Binding-site contacts:
Ligand atom O1A contacts residue LYS320 of chain 2.A at 2.8 Å (salt-bridge).
Ligand atom O1A contacts residue GLY356 of chain 2.A at 3.9 Å.
Ligand atom C6' contacts residue LYS359 of chain 2.A at 3.5 Å.
Ligand atom C3' contacts residue ASP293 of chain 2.A at 3.7 Å.
Ligand atom O4D contacts residue LYS359 of chain 2.A at 3.5 Å.
Ligand atom O5D contacts residue LYS359 of chain 2.A at 3.8 Å.
Ligand atom N3 contacts residue LYS359 of chain 2.A at 3.9 Å.
Ligand atom O5' contacts residue LYS359 of chain 2.A at 3.1 Å (salt-bridge).
Ligand atom C6 contacts residue GLN355 of chain 2.A at 3.1 Å.
Ligand atom O3B contacts residue ASP293 of chain 2.A at 3.4 Å (salt-bridge).
Ligand atom O2 contacts residue LYS359 of chain 2.A at 3.4 Å.
Ligand atom O2B contacts residue ASP293 of chain 2.A at 3.8 Å.
Ligand atom C5 contacts residue GLN355 of chain 2.A at 3.8 Å.
Ligand atom O'P contacts residue LYS359 of chain 2.A at 2.6 Å (salt-bridge).
Ligand atom C2 contacts residue LYS359 of chain 2.A at 3.6 Å.
Ligand atom C2D contacts residue PHE381 of chain 2.A at 3.8 Å (hydrophobic).
Ligand atom C5 contacts residue PHE381 of chain 2.A at 3.5 Å (hydrophobic).
Ligand atom C6 contacts residue PHE381 of chain 2.A at 3.7 Å (hydrophobic).
Ligand atom O4 contacts residue PHE381 of chain 2.A at 3.5 Å.
Ligand atom C3D contacts residue GLN355 of chain 2.A at 3.3 Å.
Ligand atom C5' contacts residue LYS359 of chain 2.A at 3.9 Å.
Ligand atom N3 contacts residue PHE381 of chain 2.A at 3.7 Å.
Ligand atom O5D contacts residue GLY356 of chain 2.A at 3.1 Å.
Ligand atom O2D contacts residue PHE381 of chain 2.A at 3.6 Å.
Ligand atom N1 contacts residue PHE381 of chain 2.A at 3.9 Å.
Ligand atom C4 contacts residue PHE381 of chain 2.A at 3.5 Å (hydrophobic).
Ligand atom O3B contacts residue LYS292 of chain 2.A at 2.9 Å (salt-bridge).
Ligand atom C2 contacts residue PHE381 of chain 2.A at 3.9 Å (hydrophobic).
Ligand atom O2A contacts residue GLY356 of chain 2.A at 3.9 Å.
Ligand atom O3' contacts residue LYS295 of chain 2.A at 3.6 Å (salt-bridge).
Ligand atom C2D contacts residue GLN355 of chain 2.A at 3.3 Å.
Ligand atom O2' contacts residue ASP293 of chain 2.A at 3.1 Å (salt-bridge).
Ligand atom O4 contacts residue LYS362 of chain 2.A at 3.2 Å (salt-bridge).
Ligand atom C2' contacts residue ASP293 of chain 2.A at 3.8 Å.
Ligand atom PA contacts residue GLY356 of chain 2.A at 3.9 Å.
Ligand atom C5D contacts residue GLY356 of chain 2.A at 3.8 Å.
Ligand atom O2A contacts residue ARG360 of chain 2.A at 3.0 Å (salt-bridge).
Ligand atom O1B contacts residue LYS292 of chain 2.A at 3.2 Å (salt-bridge).
Ligand atom PB contacts residue LYS292 of chain 2.A at 3.6 Å.
Ligand atom O4 contacts residue MET358 of chain 2.A at 3.2 Å.

This small molecule binds to this protein.
Small molecule (SMILES): O=C(O)[C@H]1O[C@H](O[P](=O)(O)O[P](=O)(O)OC[C@H]2O[C@@H](n3ccc(=O)[nH]c3=O)[C@H](O)[C@@H]2O)[C@H](O)[C@@H](O)[C@@H]1O

Sequence of chain 2.A:
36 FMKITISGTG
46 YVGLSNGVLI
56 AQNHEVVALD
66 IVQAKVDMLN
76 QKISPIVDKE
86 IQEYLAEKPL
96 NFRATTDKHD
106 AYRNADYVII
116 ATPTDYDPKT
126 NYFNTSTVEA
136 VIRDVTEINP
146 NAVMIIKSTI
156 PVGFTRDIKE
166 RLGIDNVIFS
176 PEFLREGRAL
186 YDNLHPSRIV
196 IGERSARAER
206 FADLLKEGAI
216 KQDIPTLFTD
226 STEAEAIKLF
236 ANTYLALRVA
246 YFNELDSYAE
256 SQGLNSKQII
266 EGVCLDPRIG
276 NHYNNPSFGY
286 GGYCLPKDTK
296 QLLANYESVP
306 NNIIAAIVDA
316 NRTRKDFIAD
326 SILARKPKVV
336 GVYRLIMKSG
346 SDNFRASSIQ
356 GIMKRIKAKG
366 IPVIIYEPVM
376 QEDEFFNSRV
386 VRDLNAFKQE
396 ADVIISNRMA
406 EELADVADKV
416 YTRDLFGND